The small molecule below binds the protein below.
Small molecule (SMILES): Nc1ncnc2c1ncn2[C@@H]1O[C@H](COP(=O)(O)[C@H](Cl)P(=O)(O)O)[C@@H](O)[C@H]1O

Sequence of chain 1.A:
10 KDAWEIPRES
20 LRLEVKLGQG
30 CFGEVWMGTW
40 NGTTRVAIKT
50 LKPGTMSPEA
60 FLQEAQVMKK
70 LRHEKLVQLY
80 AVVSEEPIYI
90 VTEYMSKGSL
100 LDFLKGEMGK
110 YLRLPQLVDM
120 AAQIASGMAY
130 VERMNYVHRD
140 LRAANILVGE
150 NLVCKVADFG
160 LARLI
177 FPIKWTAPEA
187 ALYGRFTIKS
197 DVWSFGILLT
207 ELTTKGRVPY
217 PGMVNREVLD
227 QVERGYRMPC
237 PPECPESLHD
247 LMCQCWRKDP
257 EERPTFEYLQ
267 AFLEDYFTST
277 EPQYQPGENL

Binding-site contacts:
Ligand atom C2 contacts residue TYR93 of chain 1.A at 3.5 Å (hydrophobic).
Ligand atom C8 contacts residue VAL34 of chain 1.A at 3.8 Å (hydrophobic).
Ligand atom O1A contacts residue MG1 of chain 1.D at 2.1 Å.
Ligand atom N3 contacts residue MET94 of chain 1.A at 3.9 Å.
Ligand atom N3 contacts residue LEU26 of chain 1.A at 3.8 Å.
Ligand atom N6 contacts residue THR91 of chain 1.A at 3.4 Å (h-bond).
Ligand atom C5 contacts residue LEU146 of chain 1.A at 3.6 Å (hydrophobic).
Ligand atom N1 contacts residue GLU92 of chain 1.A at 4.0 Å.
Ligand atom O contacts residue SER98 of chain 1.A at 3.8 Å.
Ligand atom O1B contacts residue MG1 of chain 1.D at 2.7 Å.
Ligand atom N1 contacts residue ALA46 of chain 1.A at 3.6 Å.
Ligand atom O4' contacts residue VAL34 of chain 1.A at 3.5 Å.
Ligand atom O1B contacts residue ASP157 of chain 1.A at 3.5 Å (salt-bridge).
Ligand atom C6 contacts residue GLU92 of chain 1.A at 4.0 Å.
Ligand atom N6 contacts residue LEU146 of chain 1.A at 3.5 Å.
Ligand atom C1' contacts residue VAL34 of chain 1.A at 4.0 Å (hydrophobic).
Ligand atom O2A contacts residue LYS48 of chain 1.A at 4.0 Å.
Ligand atom O contacts residue GLY97 of chain 1.A at 3.7 Å.
Ligand atom N6 contacts residue GLU92 of chain 1.A at 3.0 Å (salt-bridge).
Ligand atom PA contacts residue MG1 of chain 1.D at 3.5 Å.
Ligand atom C5 contacts residue ALA46 of chain 1.A at 4.1 Å (hydrophobic).
Ligand atom N1 contacts residue MET94 of chain 1.A at 2.9 Å (h-bond).
Ligand atom C6 contacts residue MET94 of chain 1.A at 4.0 Å (hydrophobic).
Ligand atom O1A contacts residue ASP157 of chain 1.A at 3.3 Å (salt-bridge).
Ligand atom O3B contacts residue ASP157 of chain 1.A at 4.0 Å.
Ligand atom C6 contacts residue ALA46 of chain 1.A at 3.4 Å (hydrophobic).
Ligand atom C6 contacts residue LEU146 of chain 1.A at 3.6 Å (hydrophobic).
Ligand atom N9 contacts residue VAL34 of chain 1.A at 3.8 Å.
Ligand atom O5' contacts residue VAL34 of chain 1.A at 3.6 Å.
Ligand atom N1 contacts residue TYR93 of chain 1.A at 3.7 Å.
Ligand atom N6 contacts residue ALA46 of chain 1.A at 3.3 Å.
Ligand atom N7 contacts residue LEU146 of chain 1.A at 3.6 Å.
Ligand atom CL2 contacts residue LYS48 of chain 1.A at 3.8 Å.
Ligand atom O3' contacts residue SER98 of chain 1.A at 4.0 Å.
Ligand atom O2A contacts residue ASP157 of chain 1.A at 3.4 Å (salt-bridge).
Ligand atom PB contacts residue MG1 of chain 1.D at 3.8 Å.
Ligand atom C2 contacts residue MET94 of chain 1.A at 3.1 Å (hydrophobic).
Ligand atom CL2 contacts residue VAL34 of chain 1.A at 3.8 Å.
Ligand atom O3B contacts residue LYS48 of chain 1.A at 3.1 Å (salt-bridge).
Ligand atom O3' contacts residue ASP101 of chain 1.A at 3.9 Å.